Sequence of chain 1.C:
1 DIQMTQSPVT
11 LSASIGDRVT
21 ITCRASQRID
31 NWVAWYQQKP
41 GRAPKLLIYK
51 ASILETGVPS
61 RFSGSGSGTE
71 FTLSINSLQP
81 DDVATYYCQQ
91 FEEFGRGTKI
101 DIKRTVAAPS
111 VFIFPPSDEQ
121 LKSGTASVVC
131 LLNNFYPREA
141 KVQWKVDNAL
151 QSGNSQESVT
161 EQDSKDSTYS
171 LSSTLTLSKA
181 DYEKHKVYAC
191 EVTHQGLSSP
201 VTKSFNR

Sequence of chain 1.A:
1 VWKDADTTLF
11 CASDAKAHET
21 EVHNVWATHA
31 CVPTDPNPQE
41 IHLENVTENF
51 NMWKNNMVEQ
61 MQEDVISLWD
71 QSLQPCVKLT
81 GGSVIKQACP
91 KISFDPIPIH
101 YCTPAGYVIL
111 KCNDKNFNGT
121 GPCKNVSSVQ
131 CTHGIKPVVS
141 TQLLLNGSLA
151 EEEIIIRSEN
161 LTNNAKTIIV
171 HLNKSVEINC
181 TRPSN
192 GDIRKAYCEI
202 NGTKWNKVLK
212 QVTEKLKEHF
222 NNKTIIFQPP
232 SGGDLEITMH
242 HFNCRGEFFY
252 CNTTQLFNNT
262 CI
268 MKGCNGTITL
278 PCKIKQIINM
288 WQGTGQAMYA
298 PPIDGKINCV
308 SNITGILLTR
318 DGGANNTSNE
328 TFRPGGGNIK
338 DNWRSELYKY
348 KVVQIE

Binding-site contacts:
Ligand atom O5 contacts residue THR162 of chain 1.A at 4.0 Å.
Ligand atom C3 contacts residue ASN160 of chain 1.A at 3.8 Å.
Ligand atom O5 contacts residue PHE91 of chain 1.C at 4.0 Å.
Ligand atom C6 contacts residue GLN90 of chain 1.C at 4.4 Å.
Ligand atom C5 contacts residue ASN160 of chain 1.A at 3.7 Å.
Ligand atom C4 contacts residue ASN31 of chain 1.C at 4.3 Å.
Ligand atom O6 contacts residue PHE91 of chain 1.C at 3.6 Å.
Ligand atom C4 contacts residue ASN160 of chain 1.A at 4.2 Å.
Ligand atom C6 contacts residue THR162 of chain 1.A at 4.0 Å.
Ligand atom O6 contacts residue ASN31 of chain 1.C at 4.1 Å.
Ligand atom C5 contacts residue ILE29 of chain 1.C at 4.4 Å (hydrophobic).
Ligand atom C5 contacts residue PHE91 of chain 1.C at 4.5 Å (hydrophobic).
Ligand atom C3 contacts residue ASN31 of chain 1.C at 4.4 Å.
Ligand atom C7 contacts residue ASN160 of chain 1.A at 3.4 Å.
Ligand atom O6 contacts residue ILE29 of chain 1.C at 4.5 Å.
Ligand atom C1 contacts residue THR162 of chain 1.A at 4.4 Å.
Ligand atom N2 contacts residue ASN160 of chain 1.A at 2.8 Å (h-bond).
Ligand atom O4 contacts residue ASN31 of chain 1.C at 4.3 Å.
Ligand atom C6 contacts residue PHE91 of chain 1.C at 3.7 Å (hydrophobic).
Ligand atom C2 contacts residue ASN160 of chain 1.A at 2.5 Å.
Ligand atom O6 contacts residue GLN90 of chain 1.C at 3.8 Å.
Ligand atom C4 contacts residue ILE29 of chain 1.C at 4.4 Å (hydrophobic).
Ligand atom C8 contacts residue ASN160 of chain 1.A at 4.4 Å.
Ligand atom O5 contacts residue ASN160 of chain 1.A at 2.5 Å (h-bond).
Ligand atom C1 contacts residue ASN160 of chain 1.A at 1.4 Å.
Ligand atom C4 contacts residue ASP30 of chain 1.C at 4.4 Å.
Ligand atom C6 contacts residue ASP30 of chain 1.C at 3.9 Å.
Ligand atom O7 contacts residue ASN160 of chain 1.A at 3.6 Å.
Ligand atom O3 contacts residue ASN31 of chain 1.C at 3.4 Å (h-bond).
Ligand atom C6 contacts residue ILE29 of chain 1.C at 3.7 Å (hydrophobic).
Ligand atom C5 contacts residue THR162 of chain 1.A at 3.9 Å.
Ligand atom C4 contacts residue TRP32 of chain 1.C at 4.5 Å (hydrophobic).
Ligand atom C8 contacts residue GLU159 of chain 1.A at 4.2 Å.
Ligand atom O6 contacts residue TRP32 of chain 1.C at 3.4 Å.
Ligand atom O6 contacts residue ASP30 of chain 1.C at 3.9 Å.
Ligand atom O4 contacts residue ASP30 of chain 1.C at 3.5 Å.
Ligand atom O4 contacts residue ILE29 of chain 1.C at 3.4 Å (h-bond).

The small molecule below binds the protein below.
Small molecule (SMILES): CC(=O)N[C@@H]1[C@@H](O)[C@H](O)[C@@H](CO)O[C@H]1O